Sequence of chain 1.A:
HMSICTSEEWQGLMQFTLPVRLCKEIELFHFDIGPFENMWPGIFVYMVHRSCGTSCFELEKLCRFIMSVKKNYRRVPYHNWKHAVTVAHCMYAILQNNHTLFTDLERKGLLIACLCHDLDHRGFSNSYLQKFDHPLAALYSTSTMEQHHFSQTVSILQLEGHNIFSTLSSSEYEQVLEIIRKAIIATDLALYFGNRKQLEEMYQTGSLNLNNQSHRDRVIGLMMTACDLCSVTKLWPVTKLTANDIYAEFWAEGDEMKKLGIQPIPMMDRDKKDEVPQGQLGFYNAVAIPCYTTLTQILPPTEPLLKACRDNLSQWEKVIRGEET

A protein and the small-molecule ligand that binds it are described below.
Small molecule (SMILES): Cc1c(Cl)nc(C2CC2)nc1Cl

Binding-site contacts:
Ligand atom CL contacts residue PHE302 of chain 1.A at 4.0 Å.
Ligand atom CL5 contacts residue PHE302 of chain 1.A at 4.2 Å.
Ligand atom C3 contacts residue GLN299 of chain 1.A at 4.3 Å.
Ligand atom N4 contacts residue ILE265 of chain 1.A at 4.1 Å.
Ligand atom C2 contacts residue PHE302 of chain 1.A at 3.5 Å (hydrophobic).
Ligand atom C9 contacts residue ILE265 of chain 1.A at 4.0 Å (hydrophobic).
Ligand atom C8 contacts residue MET286 of chain 1.A at 3.6 Å (hydrophobic).
Ligand atom C7 contacts residue GLN299 of chain 1.A at 3.6 Å.
Ligand atom CL contacts residue ILE265 of chain 1.A at 4.0 Å.
Ligand atom N4 contacts residue GLN299 of chain 1.A at 3.4 Å (h-bond).
Ligand atom C6 contacts residue PHE269 of chain 1.A at 4.1 Å (hydrophobic).
Ligand atom C9 contacts residue VAL251 of chain 1.A at 4.2 Å (hydrophobic).
Ligand atom C7 contacts residue MET286 of chain 1.A at 3.7 Å (hydrophobic).
Ligand atom C7 contacts residue TYR266 of chain 1.A at 3.6 Å (hydrophobic).
Ligand atom CL contacts residue VAL251 of chain 1.A at 3.6 Å.
Ligand atom C contacts residue GLN299 of chain 1.A at 4.2 Å.
Ligand atom C8 contacts residue PHE269 of chain 1.A at 4.2 Å (hydrophobic).
Ligand atom C7 contacts residue PHE302 of chain 1.A at 4.0 Å (hydrophobic).
Ligand atom C8 contacts residue ILE265 of chain 1.A at 3.9 Å (hydrophobic).
Ligand atom C6 contacts residue ILE265 of chain 1.A at 4.4 Å (hydrophobic).
Ligand atom C3 contacts residue PHE302 of chain 1.A at 3.7 Å (hydrophobic).
Ligand atom C1 contacts residue ILE265 of chain 1.A at 3.9 Å (hydrophobic).
Ligand atom C9 contacts residue SER250 of chain 1.A at 4.0 Å.
Ligand atom CL5 contacts residue LEU248 of chain 1.A at 3.8 Å.
Ligand atom C1 contacts residue PHE302 of chain 1.A at 3.6 Å (hydrophobic).
Ligand atom C3 contacts residue ILE265 of chain 1.A at 4.0 Å (hydrophobic).
Ligand atom C9 contacts residue LEU248 of chain 1.A at 3.8 Å (hydrophobic).
Ligand atom N4 contacts residue PHE302 of chain 1.A at 3.9 Å.
Ligand atom C6 contacts residue MET286 of chain 1.A at 3.9 Å (hydrophobic).
Ligand atom CL contacts residue GLN299 of chain 1.A at 3.4 Å.
Ligand atom N contacts residue PHE302 of chain 1.A at 3.6 Å.
Ligand atom C8 contacts residue TYR266 of chain 1.A at 3.4 Å (hydrophobic).
Ligand atom C contacts residue PHE302 of chain 1.A at 3.5 Å (hydrophobic).
Ligand atom N contacts residue ILE265 of chain 1.A at 4.2 Å.
Ligand atom C8 contacts residue GLN299 of chain 1.A at 3.7 Å.
Ligand atom C9 contacts residue PHE302 of chain 1.A at 4.0 Å (hydrophobic).
Ligand atom C9 contacts residue TYR97 of chain 1.A at 4.3 Å (hydrophobic).
Ligand atom C contacts residue ILE265 of chain 1.A at 3.9 Å (hydrophobic).
Ligand atom C6 contacts residue PHE302 of chain 1.A at 4.0 Å (hydrophobic).
Ligand atom CL5 contacts residue LEU208 of chain 1.A at 4.2 Å.